Sequence of chain 1.MA:
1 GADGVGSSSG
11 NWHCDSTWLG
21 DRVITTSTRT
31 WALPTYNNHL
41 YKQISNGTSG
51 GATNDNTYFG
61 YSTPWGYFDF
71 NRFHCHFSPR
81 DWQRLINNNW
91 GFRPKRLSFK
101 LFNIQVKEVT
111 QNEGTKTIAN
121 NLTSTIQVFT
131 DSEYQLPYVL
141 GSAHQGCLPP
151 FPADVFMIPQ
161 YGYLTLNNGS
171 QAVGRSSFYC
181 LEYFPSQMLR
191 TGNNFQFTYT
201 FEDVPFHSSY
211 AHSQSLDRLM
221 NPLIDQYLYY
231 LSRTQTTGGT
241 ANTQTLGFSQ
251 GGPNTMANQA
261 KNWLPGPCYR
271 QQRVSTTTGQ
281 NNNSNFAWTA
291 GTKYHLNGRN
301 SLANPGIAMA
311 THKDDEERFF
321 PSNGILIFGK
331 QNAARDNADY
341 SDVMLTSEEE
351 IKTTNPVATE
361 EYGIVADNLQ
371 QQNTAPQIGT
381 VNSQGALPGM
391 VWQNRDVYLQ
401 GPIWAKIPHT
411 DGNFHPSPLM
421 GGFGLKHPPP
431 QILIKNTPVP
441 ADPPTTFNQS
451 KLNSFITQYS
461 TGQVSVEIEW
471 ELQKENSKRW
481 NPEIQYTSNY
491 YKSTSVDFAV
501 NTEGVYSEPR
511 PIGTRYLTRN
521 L

Sequence of chain 1.NA:
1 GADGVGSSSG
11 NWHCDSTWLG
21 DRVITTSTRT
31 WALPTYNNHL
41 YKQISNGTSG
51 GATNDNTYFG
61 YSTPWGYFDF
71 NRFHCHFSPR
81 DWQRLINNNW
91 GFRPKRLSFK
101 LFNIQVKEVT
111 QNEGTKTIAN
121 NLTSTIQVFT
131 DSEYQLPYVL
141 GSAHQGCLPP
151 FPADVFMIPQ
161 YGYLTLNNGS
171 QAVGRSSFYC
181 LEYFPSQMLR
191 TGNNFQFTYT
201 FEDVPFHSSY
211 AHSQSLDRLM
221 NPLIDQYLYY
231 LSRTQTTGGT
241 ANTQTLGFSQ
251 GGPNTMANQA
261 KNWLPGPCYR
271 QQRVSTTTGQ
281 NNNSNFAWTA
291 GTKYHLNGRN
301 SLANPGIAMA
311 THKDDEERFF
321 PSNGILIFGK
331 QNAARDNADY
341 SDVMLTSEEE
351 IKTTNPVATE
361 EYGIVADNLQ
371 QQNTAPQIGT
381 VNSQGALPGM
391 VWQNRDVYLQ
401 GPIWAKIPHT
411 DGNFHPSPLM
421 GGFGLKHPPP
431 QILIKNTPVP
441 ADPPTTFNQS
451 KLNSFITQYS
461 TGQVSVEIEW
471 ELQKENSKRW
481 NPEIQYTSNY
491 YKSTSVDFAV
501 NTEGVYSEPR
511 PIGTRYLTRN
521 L

This small molecule binds to this protein.
Small molecule (SMILES): Nc1ncnc2c1ncn2[C@H]1C[C@H](O)[C@@H](COP(=O)(O)O)O1

Binding-site contacts:
Ligand atom N9 contacts residue HIS415 of chain 1.MA at 4.3 Å.
Ligand atom C4 contacts residue PRO416 of chain 1.MA at 4.1 Å (hydrophobic).
Ligand atom OP2 contacts residue DC1 of chain 1.GE at 2.5 Å (h-bond).
Ligand atom N7 contacts residue HIS415 of chain 1.MA at 3.6 Å.
Ligand atom C1' contacts residue PRO416 of chain 1.MA at 4.3 Å (hydrophobic).
Ligand atom N6 contacts residue PRO416 of chain 1.MA at 4.3 Å.
Ligand atom C6 contacts residue PRO416 of chain 1.MA at 3.7 Å (hydrophobic).
Ligand atom N6 contacts residue PRO205 of chain 1.MA at 3.9 Å.
Ligand atom C6 contacts residue PRO205 of chain 1.MA at 3.7 Å (hydrophobic).
Ligand atom N1 contacts residue PRO416 of chain 1.MA at 3.1 Å (h-bond).
Ligand atom C8 contacts residue PRO205 of chain 1.MA at 4.3 Å (hydrophobic).
Ligand atom N1 contacts residue VAL204 of chain 1.MA at 4.4 Å.
Ligand atom N1 contacts residue GLY424 of chain 1.MA at 4.1 Å.
Ligand atom C8 contacts residue HIS415 of chain 1.MA at 3.6 Å.
Ligand atom C5 contacts residue PRO416 of chain 1.MA at 4.2 Å (hydrophobic).
Ligand atom C2 contacts residue GLY424 of chain 1.MA at 4.2 Å.
Ligand atom OP1 contacts residue LYS426 of chain 1.NA at 4.5 Å.
Ligand atom OP1 contacts residue DC1 of chain 1.GE at 2.5 Å (h-bond).
Ligand atom C2 contacts residue PRO416 of chain 1.MA at 3.1 Å (hydrophobic).
Ligand atom C5' contacts residue DC1 of chain 1.GE at 3.1 Å.
Ligand atom N6 contacts residue SER417 of chain 1.MA at 4.3 Å.
Ligand atom C5 contacts residue PRO205 of chain 1.MA at 3.6 Å (hydrophobic).
Ligand atom P contacts residue DC1 of chain 1.GE at 1.6 Å.
Ligand atom C4' contacts residue DC1 of chain 1.GE at 4.5 Å.
Ligand atom N6 contacts residue ASN394 of chain 1.MA at 4.0 Å.
Ligand atom N7 contacts residue PRO205 of chain 1.MA at 3.7 Å.
Ligand atom N9 contacts residue PRO416 of chain 1.MA at 4.4 Å.
Ligand atom C4 contacts residue PRO205 of chain 1.MA at 4.2 Å (hydrophobic).
Ligand atom N1 contacts residue PRO205 of chain 1.MA at 4.4 Å.
Ligand atom C5 contacts residue HIS415 of chain 1.MA at 4.4 Å.
Ligand atom C2' contacts residue HIS415 of chain 1.MA at 4.3 Å.
Ligand atom N3 contacts residue PRO416 of chain 1.MA at 3.5 Å.
Ligand atom O5' contacts residue DC1 of chain 1.GE at 2.5 Å (h-bond).